This protein binds this small molecule.
Small molecule (SMILES): CC(=O)N[C@@H]1[C@@H](O)[C@H](O)[C@@H](CO)O[C@H]1O

Sequence of chain 20.Q:
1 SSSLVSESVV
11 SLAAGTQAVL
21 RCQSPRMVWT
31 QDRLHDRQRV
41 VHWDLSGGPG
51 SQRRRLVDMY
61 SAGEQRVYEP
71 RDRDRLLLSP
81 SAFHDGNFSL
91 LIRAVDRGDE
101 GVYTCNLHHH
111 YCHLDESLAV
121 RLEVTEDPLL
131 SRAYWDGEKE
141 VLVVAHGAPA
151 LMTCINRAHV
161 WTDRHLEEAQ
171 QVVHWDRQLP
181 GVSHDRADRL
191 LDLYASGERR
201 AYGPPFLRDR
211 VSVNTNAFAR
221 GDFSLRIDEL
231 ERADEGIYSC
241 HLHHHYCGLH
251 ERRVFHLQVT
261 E

Binding-site contacts:
Ligand atom C5 contacts residue ASN87 of chain 20.Q at 3.7 Å.
Ligand atom O5 contacts residue SER89 of chain 20.Q at 4.1 Å.
Ligand atom O7 contacts residue ASP85 of chain 20.Q at 4.3 Å.
Ligand atom C1 contacts residue SER89 of chain 20.Q at 4.5 Å.
Ligand atom C4 contacts residue LEU151 of chain 20.Q at 4.4 Å (hydrophobic).
Ligand atom N2 contacts residue ASN87 of chain 20.Q at 2.9 Å (h-bond).
Ligand atom C5 contacts residue SER89 of chain 20.Q at 4.3 Å.
Ligand atom C1 contacts residue ASN87 of chain 20.Q at 1.4 Å.
Ligand atom O6 contacts residue LEU151 of chain 20.Q at 3.4 Å.
Ligand atom O7 contacts residue ASN87 of chain 20.Q at 3.9 Å.
Ligand atom C5 contacts residue LEU151 of chain 20.Q at 4.1 Å (hydrophobic).
Ligand atom C6 contacts residue LEU151 of chain 20.Q at 3.8 Å (hydrophobic).
Ligand atom C3 contacts residue ASN87 of chain 20.Q at 3.7 Å.
Ligand atom O5 contacts residue ASN87 of chain 20.Q at 2.3 Å (h-bond).
Ligand atom C7 contacts residue ASN87 of chain 20.Q at 3.6 Å.
Ligand atom O5 contacts residue SER79 of chain 20.Q at 4.4 Å.
Ligand atom C4 contacts residue ASN87 of chain 20.Q at 4.2 Å.
Ligand atom C2 contacts residue ASN87 of chain 20.Q at 2.4 Å.
Ligand atom O4 contacts residue LEU151 of chain 20.Q at 3.7 Å.